Binding-site contacts:
Ligand atom O6 contacts residue ASN67 of chain 55.C at 3.7 Å.
Ligand atom C4 contacts residue ASN67 of chain 55.C at 4.3 Å.
Ligand atom C1 contacts residue ASN67 of chain 55.C at 1.4 Å.
Ligand atom C8 contacts residue ARG89 of chain 55.C at 4.1 Å.
Ligand atom C3 contacts residue ASN67 of chain 55.C at 3.8 Å.
Ligand atom C7 contacts residue PHE90 of chain 55.C at 4.3 Å (hydrophobic).
Ligand atom C8 contacts residue MET118 of chain 55.C at 4.0 Å (hydrophobic).
Ligand atom O7 contacts residue ASN67 of chain 55.C at 4.1 Å.
Ligand atom N2 contacts residue ASN67 of chain 55.C at 2.8 Å (h-bond).
Ligand atom O5 contacts residue ASN67 of chain 55.C at 2.5 Å (h-bond).
Ligand atom C2 contacts residue ASN67 of chain 55.C at 2.4 Å.
Ligand atom C8 contacts residue PHE90 of chain 55.C at 3.6 Å (hydrophobic).
Ligand atom C5 contacts residue ASN67 of chain 55.C at 3.8 Å.
Ligand atom C7 contacts residue ASN67 of chain 55.C at 3.7 Å.

Sequence of chain 55.C:
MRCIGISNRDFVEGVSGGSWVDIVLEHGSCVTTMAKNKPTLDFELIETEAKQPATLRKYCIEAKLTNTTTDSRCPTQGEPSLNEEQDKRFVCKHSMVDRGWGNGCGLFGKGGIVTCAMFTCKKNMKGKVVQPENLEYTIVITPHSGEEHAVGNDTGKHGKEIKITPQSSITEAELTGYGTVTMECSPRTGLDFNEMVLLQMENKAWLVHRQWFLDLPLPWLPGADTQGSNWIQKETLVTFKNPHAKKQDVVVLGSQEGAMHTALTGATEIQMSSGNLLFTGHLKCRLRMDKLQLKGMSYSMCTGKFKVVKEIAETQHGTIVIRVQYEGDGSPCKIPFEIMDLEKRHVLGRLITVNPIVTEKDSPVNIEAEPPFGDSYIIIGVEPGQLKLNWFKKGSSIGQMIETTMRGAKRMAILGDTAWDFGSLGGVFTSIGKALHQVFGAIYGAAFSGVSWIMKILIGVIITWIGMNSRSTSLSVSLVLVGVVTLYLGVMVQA

A protein and the small-molecule ligand that binds it are described below.
Small molecule (SMILES): CC(=O)N[C@@H]1[C@@H](O)[C@H](O)[C@@H](CO)O[C@H]1O